Binding-site contacts:
Ligand atom O28 contacts residue ASP295 of chain 3.B at 3.3 Å (salt-bridge).
Ligand atom N25 contacts residue LEU299 of chain 3.B at 3.9 Å.
Ligand atom C16 contacts residue TYR282 of chain 3.B at 3.6 Å (hydrophobic).
Ligand atom C10 contacts residue LEU299 of chain 3.B at 4.0 Å (hydrophobic).
Ligand atom CL30 contacts residue TYR282 of chain 3.B at 3.5 Å.
Ligand atom C1 contacts residue GLY281 of chain 3.B at 3.7 Å.
Ligand atom CL30 contacts residue ASN302 of chain 3.B at 4.0 Å.
Ligand atom N23 contacts residue TYR282 of chain 3.B at 4.2 Å.
Ligand atom C9 contacts residue TYR282 of chain 3.B at 3.4 Å (hydrophobic).
Ligand atom N24 contacts residue ASN302 of chain 3.B at 4.1 Å.
Ligand atom N21 contacts residue GLU287 of chain 3.B at 4.0 Å.
Ligand atom O26 contacts residue ASP295 of chain 3.B at 3.1 Å (salt-bridge).
Ligand atom C10 contacts residue TYR282 of chain 3.B at 3.4 Å (hydrophobic).
Ligand atom C5 contacts residue LEU299 of chain 3.B at 3.8 Å (hydrophobic).
Ligand atom C11 contacts residue TYR282 of chain 3.B at 3.3 Å (hydrophobic).
Ligand atom N25 contacts residue TYR282 of chain 3.B at 3.4 Å (h-bond).
Ligand atom N25 contacts residue ASP295 of chain 3.B at 3.3 Å (salt-bridge).
Ligand atom C4 contacts residue TYR282 of chain 3.B at 3.5 Å (hydrophobic).
Ligand atom N23 contacts residue ASN302 of chain 3.B at 3.8 Å.
Ligand atom O28 contacts residue TYR282 of chain 3.B at 3.9 Å.
Ligand atom C3 contacts residue ARG298 of chain 3.B at 3.3 Å.
Ligand atom C17 contacts residue ASN302 of chain 3.B at 3.5 Å.
Ligand atom C1 contacts residue TYR282 of chain 3.B at 3.5 Å (hydrophobic).
Ligand atom C6 contacts residue GLU287 of chain 3.B at 3.6 Å.
Ligand atom N25 contacts residue ARG298 of chain 3.B at 3.8 Å.
Ligand atom C4 contacts residue ARG298 of chain 3.B at 3.5 Å.
Ligand atom C6 contacts residue TYR282 of chain 3.B at 3.4 Å (hydrophobic).
Ligand atom CL30 contacts residue LEU299 of chain 3.B at 3.8 Å.
Ligand atom C3 contacts residue TYR282 of chain 3.B at 3.6 Å (hydrophobic).
Ligand atom C19 contacts residue ASN302 of chain 3.B at 3.0 Å.
Ligand atom C9 contacts residue ASN302 of chain 3.B at 3.9 Å.
Ligand atom O28 contacts residue LEU299 of chain 3.B at 3.5 Å.
Ligand atom C5 contacts residue TYR282 of chain 3.B at 3.3 Å (hydrophobic).
Ligand atom O28 contacts residue PHE284 of chain 3.B at 3.9 Å.
Ligand atom N21 contacts residue TYR282 of chain 3.B at 4.1 Å.
Ligand atom C10 contacts residue ARG298 of chain 3.B at 3.8 Å.
Ligand atom C2 contacts residue GLY281 of chain 3.B at 4.1 Å.
Ligand atom O26 contacts residue ARG298 of chain 3.B at 3.5 Å.
Ligand atom O26 contacts residue TYR282 of chain 3.B at 3.5 Å (h-bond).
Ligand atom O28 contacts residue TYR289 of chain 3.B at 3.5 Å.

This protein binds this small molecule.
Small molecule (SMILES): Cc1onc(-c2cccnc2Cl)c1C(=O)N1CCN(c2ccc([N+](=O)[O-])cc2Cl)CC1

Sequence of chain 3.B:
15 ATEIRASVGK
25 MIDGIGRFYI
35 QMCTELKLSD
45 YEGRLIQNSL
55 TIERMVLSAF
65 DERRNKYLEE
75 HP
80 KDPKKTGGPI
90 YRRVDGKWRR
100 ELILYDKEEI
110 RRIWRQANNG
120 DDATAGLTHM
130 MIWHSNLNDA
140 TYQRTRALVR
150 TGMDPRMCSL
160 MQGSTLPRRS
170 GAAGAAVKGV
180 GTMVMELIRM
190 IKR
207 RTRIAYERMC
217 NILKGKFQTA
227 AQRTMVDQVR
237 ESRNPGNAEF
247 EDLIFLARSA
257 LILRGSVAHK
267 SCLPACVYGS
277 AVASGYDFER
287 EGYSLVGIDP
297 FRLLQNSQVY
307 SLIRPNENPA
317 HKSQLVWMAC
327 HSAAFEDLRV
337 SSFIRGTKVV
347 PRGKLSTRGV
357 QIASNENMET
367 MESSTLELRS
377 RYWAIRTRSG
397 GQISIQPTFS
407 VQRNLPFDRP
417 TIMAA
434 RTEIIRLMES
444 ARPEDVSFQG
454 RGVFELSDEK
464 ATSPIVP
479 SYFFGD